Binding-site contacts:
Ligand atom C2 contacts residue THR402 of chain 1.A at 4.4 Å.
Ligand atom C2 contacts residue ASN400 of chain 1.A at 2.5 Å.
Ligand atom C5 contacts residue ASN400 of chain 1.A at 3.6 Å.
Ligand atom C7 contacts residue THR402 of chain 1.A at 3.9 Å.
Ligand atom C8 contacts residue ASN400 of chain 1.A at 3.2 Å.
Ligand atom N2 contacts residue ASN400 of chain 1.A at 3.0 Å (h-bond).
Ligand atom C3 contacts residue ASN400 of chain 1.A at 3.8 Å.
Ligand atom O7 contacts residue ILE401 of chain 1.A at 4.1 Å.
Ligand atom O6 contacts residue ARG404 of chain 1.A at 4.1 Å.
Ligand atom C8 contacts residue PHE32 of chain 1.D at 4.1 Å (hydrophobic).
Ligand atom C6 contacts residue ARG404 of chain 1.A at 4.1 Å.
Ligand atom O5 contacts residue ASN400 of chain 1.A at 2.3 Å (h-bond).
Ligand atom C1 contacts residue ASN400 of chain 1.A at 1.4 Å.
Ligand atom O7 contacts residue THR402 of chain 1.A at 2.7 Å (h-bond).
Ligand atom C7 contacts residue ASN400 of chain 1.A at 3.0 Å.
Ligand atom O6 contacts residue THR402 of chain 1.A at 4.3 Å.
Ligand atom C4 contacts residue ASN400 of chain 1.A at 4.2 Å.
Ligand atom O7 contacts residue ASN400 of chain 1.A at 3.5 Å (h-bond).

Sequence of chain 1.D:
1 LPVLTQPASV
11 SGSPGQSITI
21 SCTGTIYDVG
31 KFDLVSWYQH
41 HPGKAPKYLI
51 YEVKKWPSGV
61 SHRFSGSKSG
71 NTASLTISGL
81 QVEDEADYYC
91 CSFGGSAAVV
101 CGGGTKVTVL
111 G

Sequence of chain 1.A:
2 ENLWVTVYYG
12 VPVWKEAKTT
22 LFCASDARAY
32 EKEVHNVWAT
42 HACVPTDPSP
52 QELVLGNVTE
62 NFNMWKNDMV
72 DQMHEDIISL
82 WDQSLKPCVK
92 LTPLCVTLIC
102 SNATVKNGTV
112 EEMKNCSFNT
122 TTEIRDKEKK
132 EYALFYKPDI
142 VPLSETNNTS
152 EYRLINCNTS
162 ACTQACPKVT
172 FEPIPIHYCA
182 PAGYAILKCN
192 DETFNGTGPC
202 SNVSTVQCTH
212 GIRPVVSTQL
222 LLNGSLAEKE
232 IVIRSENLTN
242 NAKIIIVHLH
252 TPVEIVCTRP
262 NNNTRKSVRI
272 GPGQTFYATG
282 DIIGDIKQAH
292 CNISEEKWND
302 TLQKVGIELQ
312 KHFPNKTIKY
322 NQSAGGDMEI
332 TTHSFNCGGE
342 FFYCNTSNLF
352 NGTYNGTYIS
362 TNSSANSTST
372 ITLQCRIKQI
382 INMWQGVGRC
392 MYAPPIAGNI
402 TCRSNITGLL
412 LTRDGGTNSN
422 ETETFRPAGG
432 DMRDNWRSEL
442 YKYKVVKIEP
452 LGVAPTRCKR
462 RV

This protein binds this small molecule.
Small molecule (SMILES): CC(=O)N[C@H]1[C@H](O[C@H]2[C@H](O)[C@@H](NC(C)=O)CO[C@@H]2CO)O[C@H](CO)[C@@H](O[C@@H]2O[C@H](CO)[C@@H](O)[C@H](O)[C@@H]2O)[C@@H]1O